Sequence of chain 29.C:
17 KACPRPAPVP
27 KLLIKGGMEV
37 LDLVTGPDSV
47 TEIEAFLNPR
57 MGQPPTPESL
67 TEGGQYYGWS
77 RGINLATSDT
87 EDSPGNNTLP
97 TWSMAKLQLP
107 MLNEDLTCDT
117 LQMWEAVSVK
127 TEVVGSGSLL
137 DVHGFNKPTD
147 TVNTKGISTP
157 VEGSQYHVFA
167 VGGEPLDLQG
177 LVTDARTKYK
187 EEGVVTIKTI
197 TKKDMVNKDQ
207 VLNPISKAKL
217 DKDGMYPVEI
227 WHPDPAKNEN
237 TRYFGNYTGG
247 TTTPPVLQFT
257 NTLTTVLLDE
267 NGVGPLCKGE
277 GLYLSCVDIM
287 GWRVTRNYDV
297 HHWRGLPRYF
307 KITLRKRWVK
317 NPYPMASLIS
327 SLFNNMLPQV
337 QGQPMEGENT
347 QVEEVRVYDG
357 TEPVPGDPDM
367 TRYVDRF

Binding-site contacts:
Ligand atom O4 contacts residue ARG289 of chain 29.C at 4.5 Å.
Ligand atom C1 contacts residue TYR72 of chain 29.C at 4.3 Å (hydrophobic).
Ligand atom O1A contacts residue GLY78 of chain 29.C at 3.8 Å.
Ligand atom C3 contacts residue GLY78 of chain 29.C at 4.3 Å.
Ligand atom C6 contacts residue TYR72 of chain 29.C at 3.9 Å (hydrophobic).
Ligand atom C6 contacts residue ASN93 of chain 29.C at 3.7 Å.
Ligand atom O1A contacts residue ARG77 of chain 29.C at 3.0 Å (salt-bridge).
Ligand atom O8 contacts residue ARG77 of chain 29.C at 3.6 Å (salt-bridge).
Ligand atom C3 contacts residue GLY78 of chain 29.C at 3.9 Å.
Ligand atom C3 contacts residue ARG77 of chain 29.C at 4.2 Å.
Ligand atom O1A contacts residue TYR72 of chain 29.C at 3.6 Å.
Ligand atom O10 contacts residue ASN293 of chain 29.C at 4.5 Å.
Ligand atom C2 contacts residue ARG77 of chain 29.C at 4.4 Å.
Ligand atom C4 contacts residue HIS298 of chain 29.C at 3.8 Å.
Ligand atom O4 contacts residue ILE79 of chain 29.C at 3.7 Å.
Ligand atom O3 contacts residue VAL296 of chain 29.C at 4.4 Å.
Ligand atom O1B contacts residue TYR72 of chain 29.C at 4.4 Å.
Ligand atom O4 contacts residue HIS298 of chain 29.C at 3.2 Å (h-bond).
Ligand atom C4 contacts residue TYR72 of chain 29.C at 3.4 Å (hydrophobic).
Ligand atom O4 contacts residue THR291 of chain 29.C at 3.3 Å.
Ligand atom O1B contacts residue ARG77 of chain 29.C at 2.7 Å (salt-bridge).
Ligand atom O10 contacts residue THR291 of chain 29.C at 4.4 Å.
Ligand atom O9 contacts residue ARG77 of chain 29.C at 3.8 Å.
Ligand atom C3 contacts residue HIS298 of chain 29.C at 3.5 Å.
Ligand atom O4 contacts residue GLY78 of chain 29.C at 3.1 Å.
Ligand atom C1 contacts residue GLY78 of chain 29.C at 4.2 Å.
Ligand atom O4 contacts residue ASN80 of chain 29.C at 4.3 Å.
Ligand atom O3 contacts residue GLY78 of chain 29.C at 3.4 Å.
Ligand atom C1 contacts residue ARG77 of chain 29.C at 3.3 Å.
Ligand atom C5 contacts residue TYR72 of chain 29.C at 3.6 Å (hydrophobic).
Ligand atom C4 contacts residue ARG77 of chain 29.C at 4.4 Å.
Ligand atom C11 contacts residue ASP85 of chain 29.D at 4.0 Å.
Ligand atom N5 contacts residue TYR72 of chain 29.C at 3.1 Å (h-bond).
Ligand atom O6 contacts residue ASN93 of chain 29.C at 3.4 Å (h-bond).
Ligand atom C10 contacts residue TYR72 of chain 29.C at 4.0 Å (hydrophobic).
Ligand atom C2 contacts residue GLY78 of chain 29.C at 4.1 Å.
Ligand atom O4 contacts residue TYR72 of chain 29.C at 3.8 Å.
Ligand atom C11 contacts residue TYR72 of chain 29.C at 4.3 Å (hydrophobic).
Ligand atom O1A contacts residue HIS298 of chain 29.C at 4.3 Å.
Ligand atom C4 contacts residue GLY78 of chain 29.C at 3.2 Å.

Sequence of chain 29.D:
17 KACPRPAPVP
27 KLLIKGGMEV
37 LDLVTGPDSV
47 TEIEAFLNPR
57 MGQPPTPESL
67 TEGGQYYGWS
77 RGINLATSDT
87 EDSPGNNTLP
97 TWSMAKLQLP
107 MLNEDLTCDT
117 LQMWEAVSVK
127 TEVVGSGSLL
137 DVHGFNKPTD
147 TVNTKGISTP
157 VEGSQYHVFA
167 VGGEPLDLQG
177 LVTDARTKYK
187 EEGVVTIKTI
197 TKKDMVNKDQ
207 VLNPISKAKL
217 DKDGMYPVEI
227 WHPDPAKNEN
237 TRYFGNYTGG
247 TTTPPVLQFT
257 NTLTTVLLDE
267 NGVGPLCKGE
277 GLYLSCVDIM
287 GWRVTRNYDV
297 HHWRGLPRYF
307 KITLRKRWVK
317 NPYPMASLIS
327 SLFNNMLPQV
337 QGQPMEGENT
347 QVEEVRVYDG

A small-molecule ligand and the protein it binds are described below.
Small molecule (SMILES): CC(=O)N[C@H]1[C@H]([C@H](O)[C@H](O)CO)O[C@@](O[C@H]2[C@@H](O)[C@@H](CO)O[C@@H](O[C@H]3[C@H](O)[C@@H](O)[C@H](O)O[C@@H]3CO)[C@@H]2O)(C(=O)O)C[C@@H]1O